Sequence of chain 1.D:
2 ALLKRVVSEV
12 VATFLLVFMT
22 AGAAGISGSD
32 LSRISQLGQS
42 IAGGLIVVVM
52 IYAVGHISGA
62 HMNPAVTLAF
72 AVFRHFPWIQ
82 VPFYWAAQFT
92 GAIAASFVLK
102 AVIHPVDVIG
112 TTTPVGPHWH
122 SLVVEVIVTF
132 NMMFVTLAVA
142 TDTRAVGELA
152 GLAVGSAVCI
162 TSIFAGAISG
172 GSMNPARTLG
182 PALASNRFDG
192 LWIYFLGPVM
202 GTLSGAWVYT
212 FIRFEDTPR

Binding-site contacts:
Ligand atom CAU contacts residue TRP79 of chain 1.D at 3.5 Å (hydrophobic).
Ligand atom CBF contacts residue TRP79 of chain 1.D at 3.7 Å (hydrophobic).
Ligand atom CAK contacts residue TRP79 of chain 1.D at 4.1 Å (hydrophobic).
Ligand atom CAB contacts residue PRO83 of chain 1.D at 4.4 Å (hydrophobic).
Ligand atom CAA contacts residue TRP86 of chain 1.D at 4.3 Å (hydrophobic).
Ligand atom CBD contacts residue TRP79 of chain 1.D at 4.3 Å (hydrophobic).
Ligand atom CBI contacts residue TRP79 of chain 1.D at 4.1 Å (hydrophobic).
Ligand atom CBA contacts residue TRP86 of chain 1.D at 4.1 Å (hydrophobic).
Ligand atom CAA contacts residue PRO83 of chain 1.D at 4.0 Å (hydrophobic).
Ligand atom CAJ contacts residue TRP79 of chain 1.D at 3.7 Å (hydrophobic).
Ligand atom CAQ contacts residue TRP79 of chain 1.D at 4.3 Å (hydrophobic).
Ligand atom CAI contacts residue TRP79 of chain 1.D at 3.9 Å (hydrophobic).
Ligand atom CAT contacts residue TRP79 of chain 1.D at 4.2 Å (hydrophobic).
Ligand atom CAB contacts residue TRP79 of chain 1.D at 3.9 Å (hydrophobic).
Ligand atom CBH contacts residue TRP79 of chain 1.D at 4.4 Å (hydrophobic).
Ligand atom CBE contacts residue TRP79 of chain 1.D at 3.6 Å (hydrophobic).
Ligand atom CAS contacts residue TRP79 of chain 1.D at 4.1 Å (hydrophobic).
Ligand atom CBG contacts residue TRP79 of chain 1.D at 3.8 Å (hydrophobic).
Ligand atom CAJ contacts residue TRP86 of chain 1.D at 4.1 Å (hydrophobic).
Ligand atom OAW contacts residue ARG75 of chain 1.D at 4.4 Å.
Ligand atom CAP contacts residue TRP79 of chain 1.D at 4.1 Å (hydrophobic).

A protein and the small-molecule ligand that binds it are described below.
Small molecule (SMILES): CC(C)CCC[C@@H](C)[C@H]1CC[C@H]2[C@@H]3CC=C4C[C@@H](OC(=O)CCC(=O)O)CC[C@]4(C)[C@H]3CC[C@]12C